Binding-site contacts:
Ligand atom CL1 contacts residue GLY52 of chain 3.D at 3.4 Å.
Ligand atom O2 contacts residue GLY52 of chain 3.D at 4.3 Å.
Ligand atom C9 contacts residue PRO53 of chain 3.D at 4.0 Å (hydrophobic).
Ligand atom O2 contacts residue PRO50 of chain 3.D at 3.4 Å.
Ligand atom C1 contacts residue PRO50 of chain 3.D at 4.2 Å (hydrophobic).
Ligand atom CL1 contacts residue PRO50 of chain 3.D at 3.7 Å.
Ligand atom N9 contacts residue PRO53 of chain 3.D at 4.2 Å.
Ligand atom C1 contacts residue GLY123 of chain 3.D at 4.3 Å.
Ligand atom O9A contacts residue ILE121 of chain 3.D at 2.8 Å.
Ligand atom C2 contacts residue PRO50 of chain 3.D at 3.9 Å (hydrophobic).
Ligand atom CL2 contacts residue PRO53 of chain 3.D at 3.7 Å.
Ligand atom N9 contacts residue ILE121 of chain 3.D at 3.6 Å.
Ligand atom O4 contacts residue PRO50 of chain 3.D at 3.8 Å.
Ligand atom CL1 contacts residue GLY123 of chain 3.D at 3.8 Å.
Ligand atom C1 contacts residue TYR125 of chain 3.D at 3.6 Å (hydrophobic).
Ligand atom C8 contacts residue PRO53 of chain 3.D at 3.5 Å (hydrophobic).
Ligand atom O9B contacts residue PRO53 of chain 3.D at 3.9 Å.
Ligand atom O2 contacts residue PRO53 of chain 3.D at 4.2 Å.
Ligand atom CL2 contacts residue GLY123 of chain 3.D at 3.7 Å.
Ligand atom CL1 contacts residue ILE51 of chain 3.D at 4.1 Å.
Ligand atom O9B contacts residue ILE121 of chain 3.D at 4.0 Å.
Ligand atom CL2 contacts residue TYR125 of chain 3.D at 4.0 Å.
Ligand atom CL1 contacts residue TYR125 of chain 3.D at 3.6 Å.
Ligand atom CL1 contacts residue PRO53 of chain 3.D at 4.3 Å.
Ligand atom C7 contacts residue PRO53 of chain 3.D at 4.2 Å (hydrophobic).
Ligand atom CL2 contacts residue THR98 of chain 3.D at 4.2 Å.
Ligand atom CL2 contacts residue ILE121 of chain 3.D at 4.2 Å.
Ligand atom CL1 contacts residue ILE124 of chain 3.D at 3.4 Å.

The small molecule below binds the protein below.
Small molecule (SMILES): O=C(N[C@H](CO)[C@H](O)c1ccc([N+](=O)[O-])cc1)C(Cl)Cl

Sequence of chain 3.D:
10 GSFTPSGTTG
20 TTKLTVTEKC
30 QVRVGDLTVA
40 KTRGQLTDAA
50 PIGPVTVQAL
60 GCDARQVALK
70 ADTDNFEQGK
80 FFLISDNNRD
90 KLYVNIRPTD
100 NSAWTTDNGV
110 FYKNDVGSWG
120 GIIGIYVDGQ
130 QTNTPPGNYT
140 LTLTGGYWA